The small molecule below binds the protein below.
Small molecule (SMILES): CC(=O)N[C@@H]1[C@@H](O)[C@H](O)[C@@H](CO)O[C@H]1O

Binding-site contacts:
Ligand atom N2 contacts residue ASN28 of chain 2.A at 3.0 Å (h-bond).
Ligand atom O5 contacts residue ALA29 of chain 2.A at 4.4 Å.
Ligand atom C5 contacts residue ASN28 of chain 2.A at 3.7 Å.
Ligand atom C6 contacts residue ALA29 of chain 2.A at 4.5 Å (hydrophobic).
Ligand atom C3 contacts residue ASN28 of chain 2.A at 3.9 Å.
Ligand atom C2 contacts residue ASN28 of chain 2.A at 2.5 Å.
Ligand atom O5 contacts residue ASN28 of chain 2.A at 2.4 Å (h-bond).
Ligand atom C1 contacts residue ASN28 of chain 2.A at 1.5 Å.
Ligand atom O6 contacts residue ALA29 of chain 2.A at 3.9 Å.
Ligand atom C4 contacts residue ASN28 of chain 2.A at 4.3 Å.
Ligand atom O5 contacts residue THR309 of chain 2.A at 4.2 Å.
Ligand atom O7 contacts residue ASN28 of chain 2.A at 3.2 Å (h-bond).
Ligand atom O6 contacts residue THR30 of chain 2.A at 3.1 Å (h-bond).
Ligand atom C7 contacts residue ASN28 of chain 2.A at 3.3 Å.
Ligand atom C6 contacts residue THR30 of chain 2.A at 3.4 Å.

Sequence of chain 2.A:
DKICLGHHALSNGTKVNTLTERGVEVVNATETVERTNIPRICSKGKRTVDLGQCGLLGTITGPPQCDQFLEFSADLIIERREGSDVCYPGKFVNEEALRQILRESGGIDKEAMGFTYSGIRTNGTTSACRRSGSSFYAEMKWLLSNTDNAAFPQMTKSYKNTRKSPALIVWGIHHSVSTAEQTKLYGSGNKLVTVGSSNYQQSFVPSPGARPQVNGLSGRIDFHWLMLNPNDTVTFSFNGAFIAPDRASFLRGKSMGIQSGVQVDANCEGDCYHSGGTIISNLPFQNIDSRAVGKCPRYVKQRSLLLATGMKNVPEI